Sequence of chain 1.A:
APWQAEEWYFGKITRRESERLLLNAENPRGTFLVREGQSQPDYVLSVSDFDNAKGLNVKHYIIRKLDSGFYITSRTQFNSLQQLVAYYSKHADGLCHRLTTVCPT

A small-molecule ligand and the protein it binds are described below.
Small molecule (SMILES): CC[C@H](C)[C@H](NC(=O)[C@H](CCC(=O)O)NC(=O)[C@H](CCC(=O)O)NC(=O)[C@H](Cc1ccc(OP(=O)(O)O)cc1)NC(=O)[C@H](C)NC(=O)[C@@H]1CCCN1C(=O)[C@@H](N)CCC(=O)O)C(=O)O

Binding-site contacts:
Ligand atom O3P contacts residue ARG37 of chain 1.A at 2.5 Å (salt-bridge).
Ligand atom CD2 contacts residue HIS62 of chain 1.A at 3.6 Å.
Ligand atom CG contacts residue ARG17 of chain 1.A at 3.7 Å.
Ligand atom CA contacts residue HIS62 of chain 1.A at 3.4 Å.
Ligand atom O contacts residue TYR63 of chain 1.A at 3.4 Å.
Ligand atom CE2 contacts residue ARG17 of chain 1.A at 3.3 Å.
Ligand atom CB contacts residue TYR63 of chain 1.A at 3.5 Å (hydrophobic).
Ligand atom CB contacts residue HIS62 of chain 1.A at 3.6 Å.
Ligand atom P contacts residue ARG37 of chain 1.A at 3.5 Å.
Ligand atom O2P contacts residue SER41 of chain 1.A at 3.1 Å (h-bond).
Ligand atom C contacts residue ARG17 of chain 1.A at 3.4 Å.
Ligand atom CD1 contacts residue ILE75 of chain 1.A at 3.8 Å (hydrophobic).
Ligand atom CE1 contacts residue GLN42 of chain 1.A at 3.8 Å.
Ligand atom OXT contacts residue THR76 of chain 1.A at 3.3 Å.
Ligand atom CZ contacts residue ARG17 of chain 1.A at 3.6 Å.
Ligand atom CG contacts residue LYS61 of chain 1.A at 3.6 Å.
Ligand atom CD1 contacts residue ILE64 of chain 1.A at 3.7 Å (hydrophobic).
Ligand atom OH contacts residue GLN42 of chain 1.A at 3.3 Å.
Ligand atom O2P contacts residue ARG17 of chain 1.A at 3.7 Å.
Ligand atom O1P contacts residue VAL46 of chain 1.A at 3.5 Å.
Ligand atom CG contacts residue SER41 of chain 1.A at 3.0 Å.
Ligand atom O contacts residue ARG17 of chain 1.A at 2.6 Å (salt-bridge).
Ligand atom O1P contacts residue GLN42 of chain 1.A at 3.6 Å.
Ligand atom OE2 contacts residue LYS61 of chain 1.A at 3.5 Å (salt-bridge).
Ligand atom CD2 contacts residue ARG17 of chain 1.A at 3.3 Å.
Ligand atom CD contacts residue SER41 of chain 1.A at 3.3 Å.
Ligand atom CB contacts residue HIS62 of chain 1.A at 3.7 Å.
Ligand atom O1P contacts residue GLN40 of chain 1.A at 3.0 Å (h-bond).
Ligand atom O1P contacts residue GLY39 of chain 1.A at 3.5 Å.
Ligand atom O1P contacts residue ARG37 of chain 1.A at 2.5 Å (salt-bridge).
Ligand atom CG2 contacts residue GLY97 of chain 1.A at 3.6 Å.
Ligand atom CD contacts residue LYS61 of chain 1.A at 3.4 Å.
Ligand atom CA contacts residue HIS62 of chain 1.A at 3.7 Å.
Ligand atom N contacts residue HIS62 of chain 1.A at 2.7 Å (h-bond).
Ligand atom P contacts residue ARG17 of chain 1.A at 3.7 Å.
Ligand atom O3P contacts residue ARG17 of chain 1.A at 2.6 Å (salt-bridge).
Ligand atom CZ contacts residue GLN42 of chain 1.A at 3.6 Å.
Ligand atom CD2 contacts residue ILE64 of chain 1.A at 3.5 Å (hydrophobic).
Ligand atom CG contacts residue ILE64 of chain 1.A at 3.7 Å (hydrophobic).
Ligand atom C contacts residue HIS62 of chain 1.A at 3.5 Å.